Sequence of chain 1.A:
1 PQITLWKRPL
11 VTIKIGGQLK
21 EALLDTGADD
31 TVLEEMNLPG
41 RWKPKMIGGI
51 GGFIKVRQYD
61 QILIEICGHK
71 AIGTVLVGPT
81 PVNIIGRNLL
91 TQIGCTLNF

This protein binds this small molecule.
Small molecule (SMILES): CC[C@H](C)CN(C[C@@H](O)[C@H](Cc1ccccc1)NC(=O)O[C@H]1CO[C@H]2OCC[C@H]21)S(=O)(=O)c1ccc([C@@H](O)CO)cc1

Binding-site contacts:
Ligand atom O09 contacts residue GLY49 of chain 1.A at 3.4 Å.
Ligand atom O14 contacts residue ASP25 of chain 1.B at 2.6 Å (salt-bridge).
Ligand atom C40 contacts residue ASP30 of chain 1.A at 3.2 Å.
Ligand atom O27 contacts residue ASP29 of chain 1.B at 2.8 Å (salt-bridge).
Ligand atom C36 contacts residue PRO81 of chain 1.B at 3.6 Å (hydrophobic).
Ligand atom O14 contacts residue ASP25 of chain 1.A at 2.4 Å (salt-bridge).
Ligand atom O08 contacts residue ILE84 of chain 1.A at 3.4 Å.
Ligand atom O41 contacts residue ASP30 of chain 1.A at 2.4 Å (salt-bridge).
Ligand atom O22 contacts residue ASP30 of chain 1.B at 2.9 Å (salt-bridge).
Ligand atom C25 contacts residue GLY48 of chain 1.B at 3.2 Å.
Ligand atom C12 contacts residue ASP25 of chain 1.A at 3.2 Å.
Ligand atom N16 contacts residue GLY27 of chain 1.B at 3.0 Å (h-bond).
Ligand atom C05 contacts residue GLY48 of chain 1.A at 3.1 Å.
Ligand atom O42 contacts residue ASP29 of chain 1.A at 3.1 Å (salt-bridge).
Ligand atom C38 contacts residue VAL82 of chain 1.B at 3.4 Å (hydrophobic).
Ligand atom C21 contacts residue ILE47 of chain 1.B at 3.7 Å (hydrophobic).
Ligand atom C06 contacts residue GLY48 of chain 1.A at 3.5 Å.
Ligand atom C23 contacts residue GLY48 of chain 1.B at 3.2 Å.
Ligand atom O08 contacts residue ILE50 of chain 1.B at 3.5 Å.
Ligand atom C02 contacts residue ALA28 of chain 1.A at 3.5 Å (hydrophobic).
Ligand atom C31 contacts residue PRO81 of chain 1.A at 3.7 Å (hydrophobic).
Ligand atom O09 contacts residue ILE50 of chain 1.B at 3.0 Å.
Ligand atom C37 contacts residue ASP25 of chain 1.B at 3.7 Å.
Ligand atom C03 contacts residue ALA28 of chain 1.A at 3.5 Å (hydrophobic).
Ligand atom C13 contacts residue ASP25 of chain 1.B at 3.3 Å.
Ligand atom C24 contacts residue ASP29 of chain 1.B at 3.5 Å.
Ligand atom C36 contacts residue VAL82 of chain 1.B at 3.6 Å (hydrophobic).
Ligand atom O19 contacts residue ALA28 of chain 1.B at 3.4 Å.
Ligand atom C30 contacts residue ILE50 of chain 1.B at 3.7 Å (hydrophobic).
Ligand atom C13 contacts residue ASP25 of chain 1.A at 3.2 Å.
Ligand atom C11 contacts residue GLY27 of chain 1.A at 3.7 Å.
Ligand atom C31 contacts residue ILE50 of chain 1.B at 3.4 Å (hydrophobic).
Ligand atom C21 contacts residue ASP30 of chain 1.B at 3.6 Å.
Ligand atom O22 contacts residue ASP29 of chain 1.B at 3.1 Å (salt-bridge).
Ligand atom C31 contacts residue GLY49 of chain 1.B at 3.4 Å.
Ligand atom C35 contacts residue ASP29 of chain 1.A at 3.6 Å.
Ligand atom O14 contacts residue GLY27 of chain 1.B at 3.3 Å.
Ligand atom C34 contacts residue GLY27 of chain 1.B at 3.3 Å.
Ligand atom C28 contacts residue ASP25 of chain 1.A at 3.3 Å.
Ligand atom O22 contacts residue ALA28 of chain 1.B at 3.6 Å.

Sequence of chain 1.B:
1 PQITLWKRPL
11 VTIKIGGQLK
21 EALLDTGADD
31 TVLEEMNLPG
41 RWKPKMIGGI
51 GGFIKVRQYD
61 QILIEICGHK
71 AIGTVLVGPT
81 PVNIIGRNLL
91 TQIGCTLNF